Sequence of chain 1.A:
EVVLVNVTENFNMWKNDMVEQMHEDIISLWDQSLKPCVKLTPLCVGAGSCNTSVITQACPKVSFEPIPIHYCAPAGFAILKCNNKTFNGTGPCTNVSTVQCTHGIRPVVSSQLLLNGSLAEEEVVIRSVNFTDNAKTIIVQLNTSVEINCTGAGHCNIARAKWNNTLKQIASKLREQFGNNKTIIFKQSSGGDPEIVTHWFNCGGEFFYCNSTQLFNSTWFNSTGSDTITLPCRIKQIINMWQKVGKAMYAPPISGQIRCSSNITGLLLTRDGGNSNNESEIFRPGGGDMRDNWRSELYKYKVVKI

Binding-site contacts:
Ligand atom C3 contacts residue ASN149 of chain 1.A at 3.8 Å.
Ligand atom O7 contacts residue THR238 of chain 1.A at 4.5 Å.
Ligand atom C8 contacts residue ASN149 of chain 1.A at 3.2 Å.
Ligand atom C7 contacts residue ASN157 of chain 1.A at 4.3 Å.
Ligand atom C8 contacts residue ASN157 of chain 1.A at 3.8 Å.
Ligand atom N2 contacts residue ASN149 of chain 1.A at 2.9 Å (h-bond).
Ligand atom C7 contacts residue ASN149 of chain 1.A at 3.3 Å.
Ligand atom O7 contacts residue ASN149 of chain 1.A at 4.3 Å.
Ligand atom O6 contacts residue SER271 of chain 1.A at 4.3 Å.
Ligand atom C2 contacts residue ASN149 of chain 1.A at 2.4 Å.
Ligand atom O7 contacts residue ASN157 of chain 1.A at 3.7 Å.
Ligand atom C1 contacts residue ASN149 of chain 1.A at 1.4 Å.
Ligand atom O7 contacts residue ALA159 of chain 1.A at 3.5 Å (h-bond).
Ligand atom O5 contacts residue ASN149 of chain 1.A at 2.3 Å (h-bond).
Ligand atom O7 contacts residue ILE158 of chain 1.A at 3.8 Å.
Ligand atom C5 contacts residue ASN149 of chain 1.A at 3.6 Å.
Ligand atom C4 contacts residue ASN149 of chain 1.A at 4.2 Å.

A small-molecule ligand and the protein it binds are described below.
Small molecule (SMILES): CC(=O)N[C@@H]1[C@@H](O)[C@H](O)[C@@H](CO)O[C@H]1O